A protein and the small-molecule ligand that binds it are described below.
Small molecule (SMILES): CC(=O)N[C@@H]1[C@@H](O)[C@H](O)[C@@H](CO)O[C@H]1O

Sequence of chain 1.A:
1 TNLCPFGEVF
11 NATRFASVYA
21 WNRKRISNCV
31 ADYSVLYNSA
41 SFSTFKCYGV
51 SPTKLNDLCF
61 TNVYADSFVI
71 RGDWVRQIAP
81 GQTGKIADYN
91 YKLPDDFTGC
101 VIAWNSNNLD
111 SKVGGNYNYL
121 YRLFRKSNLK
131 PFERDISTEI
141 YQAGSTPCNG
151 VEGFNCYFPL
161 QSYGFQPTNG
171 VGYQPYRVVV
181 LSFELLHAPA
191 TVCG

Binding-site contacts:
Ligand atom C6 contacts residue ASN11 of chain 1.A at 4.5 Å.
Ligand atom C8 contacts residue VAL35 of chain 1.A at 4.2 Å (hydrophobic).
Ligand atom O3 contacts residue VAL35 of chain 1.A at 4.2 Å.
Ligand atom C2 contacts residue ASN11 of chain 1.A at 2.8 Å.
Ligand atom C7 contacts residue VAL35 of chain 1.A at 4.3 Å (hydrophobic).
Ligand atom C7 contacts residue LEU36 of chain 1.A at 4.0 Å (hydrophobic).
Ligand atom C8 contacts residue LEU36 of chain 1.A at 2.6 Å (hydrophobic).
Ligand atom N2 contacts residue ASN11 of chain 1.A at 3.4 Å (h-bond).
Ligand atom C3 contacts residue ASN11 of chain 1.A at 4.0 Å.
Ligand atom C7 contacts residue ASN11 of chain 1.A at 4.5 Å.
Ligand atom C5 contacts residue ASN11 of chain 1.A at 3.5 Å.
Ligand atom O7 contacts residue VAL35 of chain 1.A at 3.6 Å.
Ligand atom C1 contacts residue ASN11 of chain 1.A at 1.5 Å.
Ligand atom O5 contacts residue ASN11 of chain 1.A at 2.2 Å (h-bond).
Ligand atom C4 contacts residue ASN11 of chain 1.A at 4.2 Å.